The small molecule below binds the protein below.
Small molecule (SMILES): CC(=O)N[C@@H]1[C@@H](O)[C@H](O)[C@@H](CO)O[C@H]1O

Sequence of chain 1.A:
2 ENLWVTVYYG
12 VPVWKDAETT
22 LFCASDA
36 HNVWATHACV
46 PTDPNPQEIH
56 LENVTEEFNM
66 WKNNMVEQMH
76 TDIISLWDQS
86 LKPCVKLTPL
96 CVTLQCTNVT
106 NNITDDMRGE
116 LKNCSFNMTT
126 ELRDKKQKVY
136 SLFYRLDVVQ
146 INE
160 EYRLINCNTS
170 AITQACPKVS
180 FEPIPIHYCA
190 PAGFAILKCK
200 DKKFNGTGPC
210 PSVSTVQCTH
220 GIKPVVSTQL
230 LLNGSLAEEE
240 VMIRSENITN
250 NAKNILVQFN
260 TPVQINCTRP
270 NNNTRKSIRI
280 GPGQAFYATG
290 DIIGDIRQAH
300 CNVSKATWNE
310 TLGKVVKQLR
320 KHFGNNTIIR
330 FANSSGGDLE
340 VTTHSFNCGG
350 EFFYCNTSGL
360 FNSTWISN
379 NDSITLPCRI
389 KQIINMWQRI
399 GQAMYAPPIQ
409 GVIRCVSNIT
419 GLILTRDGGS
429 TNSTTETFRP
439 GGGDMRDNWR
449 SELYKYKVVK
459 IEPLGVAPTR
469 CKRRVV

Binding-site contacts:
Ligand atom C7 contacts residue ASN324 of chain 1.A at 3.7 Å.
Ligand atom C8 contacts residue PHE322 of chain 1.A at 4.3 Å (hydrophobic).
Ligand atom C2 contacts residue ASN324 of chain 1.A at 2.6 Å.
Ligand atom C5 contacts residue ASN324 of chain 1.A at 3.5 Å.
Ligand atom C3 contacts residue ASN324 of chain 1.A at 3.9 Å.
Ligand atom C4 contacts residue ASN324 of chain 1.A at 4.2 Å.
Ligand atom O7 contacts residue ASN324 of chain 1.A at 3.6 Å (h-bond).
Ligand atom C1 contacts residue ASN324 of chain 1.A at 1.4 Å.
Ligand atom N2 contacts residue ASN324 of chain 1.A at 3.2 Å (h-bond).
Ligand atom O5 contacts residue ASN324 of chain 1.A at 2.1 Å (h-bond).
Ligand atom C8 contacts residue GLY323 of chain 1.A at 4.3 Å.
Ligand atom C6 contacts residue ASN324 of chain 1.A at 4.4 Å.